Sequence of chain 1.GA:
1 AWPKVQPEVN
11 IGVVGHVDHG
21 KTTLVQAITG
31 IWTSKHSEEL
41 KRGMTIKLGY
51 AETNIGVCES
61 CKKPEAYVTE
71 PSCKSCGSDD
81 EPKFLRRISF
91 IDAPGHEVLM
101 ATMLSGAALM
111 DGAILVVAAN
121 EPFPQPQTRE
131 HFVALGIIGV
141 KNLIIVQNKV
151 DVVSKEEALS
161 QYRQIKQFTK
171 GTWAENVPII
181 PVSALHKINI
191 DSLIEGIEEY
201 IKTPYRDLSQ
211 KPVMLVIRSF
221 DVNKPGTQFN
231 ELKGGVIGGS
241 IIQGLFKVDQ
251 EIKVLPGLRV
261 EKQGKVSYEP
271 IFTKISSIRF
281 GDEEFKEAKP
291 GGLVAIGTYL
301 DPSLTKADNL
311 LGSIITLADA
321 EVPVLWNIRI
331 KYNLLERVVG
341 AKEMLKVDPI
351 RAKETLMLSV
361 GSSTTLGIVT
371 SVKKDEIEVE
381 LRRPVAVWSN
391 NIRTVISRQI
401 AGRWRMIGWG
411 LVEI

The small molecule below binds the protein below.
Small molecule (SMILES): CSCC[C@H](N)C(=O)O

Binding-site contacts:
Ligand atom CE contacts residue GLY238 of chain 1.GA at 4.0 Å.
Ligand atom CB contacts residue LEU293 of chain 1.GA at 3.4 Å (hydrophobic).
Ligand atom N contacts residue ALA295 of chain 1.GA at 4.0 Å.
Ligand atom CE contacts residue VAL236 of chain 1.GA at 3.6 Å (hydrophobic).
Ligand atom SD contacts residue ALA295 of chain 1.GA at 3.5 Å.
Ligand atom C contacts residue ARG218 of chain 1.GA at 3.9 Å.
Ligand atom SD contacts residue GLY238 of chain 1.GA at 3.9 Å.
Ligand atom CG contacts residue ARG218 of chain 1.GA at 3.8 Å.
Ligand atom N contacts residue GLY281 of chain 1.GA at 3.5 Å (h-bond).
Ligand atom CA contacts residue ALA295 of chain 1.GA at 4.2 Å (hydrophobic).
Ligand atom SD contacts residue VAL236 of chain 1.GA at 3.6 Å.
Ligand atom SD contacts residue LEU293 of chain 1.GA at 4.4 Å.
Ligand atom CG contacts residue LEU293 of chain 1.GA at 3.6 Å (hydrophobic).
Ligand atom CE contacts residue ARG218 of chain 1.GA at 3.5 Å.
Ligand atom CE contacts residue PHE220 of chain 1.GA at 4.3 Å (hydrophobic).
Ligand atom CE contacts residue SER219 of chain 1.GA at 3.7 Å.
Ligand atom CB contacts residue ARG218 of chain 1.GA at 4.3 Å.
Ligand atom CB contacts residue ALA295 of chain 1.GA at 3.9 Å (hydrophobic).
Ligand atom CG contacts residue ALA295 of chain 1.GA at 4.3 Å (hydrophobic).